Binding-site contacts:
Ligand atom C7 contacts residue ASN1128 of chain 1.B at 3.6 Å.
Ligand atom C2 contacts residue ASN1128 of chain 1.B at 2.5 Å.
Ligand atom O5 contacts residue ASN1128 of chain 1.B at 2.3 Å (h-bond).
Ligand atom O7 contacts residue ASN1128 of chain 1.B at 3.9 Å.
Ligand atom N2 contacts residue ASN1128 of chain 1.B at 2.9 Å (h-bond).
Ligand atom C5 contacts residue ASN1128 of chain 1.B at 3.6 Å.
Ligand atom C1 contacts residue ASN1128 of chain 1.B at 1.4 Å.
Ligand atom C4 contacts residue ASN1128 of chain 1.B at 4.2 Å.
Ligand atom C3 contacts residue ASN1128 of chain 1.B at 3.8 Å.

Sequence of chain 1.B:
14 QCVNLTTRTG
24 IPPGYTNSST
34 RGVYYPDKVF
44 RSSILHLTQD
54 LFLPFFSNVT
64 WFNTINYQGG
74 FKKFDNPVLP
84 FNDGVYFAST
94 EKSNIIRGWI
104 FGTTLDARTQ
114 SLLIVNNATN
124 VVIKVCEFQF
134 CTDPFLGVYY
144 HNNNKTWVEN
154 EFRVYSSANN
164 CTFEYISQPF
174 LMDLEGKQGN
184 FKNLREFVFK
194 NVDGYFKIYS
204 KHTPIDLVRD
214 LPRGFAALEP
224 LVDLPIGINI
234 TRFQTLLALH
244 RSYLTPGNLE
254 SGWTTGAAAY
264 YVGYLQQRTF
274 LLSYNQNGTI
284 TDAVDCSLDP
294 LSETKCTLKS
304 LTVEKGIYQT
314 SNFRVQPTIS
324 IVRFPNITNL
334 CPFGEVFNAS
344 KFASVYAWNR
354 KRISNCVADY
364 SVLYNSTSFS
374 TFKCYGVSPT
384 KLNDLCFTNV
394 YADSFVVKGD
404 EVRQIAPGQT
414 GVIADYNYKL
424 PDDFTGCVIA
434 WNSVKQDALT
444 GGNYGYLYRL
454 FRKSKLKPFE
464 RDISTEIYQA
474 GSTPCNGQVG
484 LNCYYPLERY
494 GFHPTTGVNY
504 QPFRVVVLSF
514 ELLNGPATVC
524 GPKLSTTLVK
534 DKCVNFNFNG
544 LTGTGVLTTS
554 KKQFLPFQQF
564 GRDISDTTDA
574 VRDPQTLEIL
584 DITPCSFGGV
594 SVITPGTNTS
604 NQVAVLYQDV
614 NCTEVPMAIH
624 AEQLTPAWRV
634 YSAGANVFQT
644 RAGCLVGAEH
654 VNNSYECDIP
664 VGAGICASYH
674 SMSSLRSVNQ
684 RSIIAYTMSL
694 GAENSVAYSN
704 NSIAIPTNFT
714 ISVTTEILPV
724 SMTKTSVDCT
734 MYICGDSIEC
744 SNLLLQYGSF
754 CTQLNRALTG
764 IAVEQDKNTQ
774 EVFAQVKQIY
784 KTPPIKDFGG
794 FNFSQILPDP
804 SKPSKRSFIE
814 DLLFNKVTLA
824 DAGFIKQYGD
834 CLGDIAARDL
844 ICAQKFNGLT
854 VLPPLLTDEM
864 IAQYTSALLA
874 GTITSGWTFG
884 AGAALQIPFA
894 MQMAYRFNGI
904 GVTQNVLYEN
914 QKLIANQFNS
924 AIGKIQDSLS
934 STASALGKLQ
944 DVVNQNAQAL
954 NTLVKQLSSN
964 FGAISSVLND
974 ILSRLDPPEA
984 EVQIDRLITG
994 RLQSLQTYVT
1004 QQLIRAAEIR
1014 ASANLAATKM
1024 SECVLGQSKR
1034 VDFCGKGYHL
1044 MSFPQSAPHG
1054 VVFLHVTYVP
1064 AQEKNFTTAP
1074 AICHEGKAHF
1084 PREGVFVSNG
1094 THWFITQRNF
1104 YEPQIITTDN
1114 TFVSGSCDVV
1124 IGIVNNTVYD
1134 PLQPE

The small molecule below binds the protein below.
Small molecule (SMILES): CC(=O)N[C@H]1[C@H](O[C@H]2[C@H](O)[C@@H](NC(C)=O)CO[C@@H]2CO)O[C@H](CO)[C@@H](O)[C@@H]1O